Binding-site contacts:
Ligand atom O5 contacts residue LEU84 of chain 1.D at 4.3 Å.
Ligand atom C5 contacts residue SER83 of chain 1.D at 3.1 Å.
Ligand atom C1 contacts residue SER83 of chain 1.D at 3.0 Å.
Ligand atom C5 contacts residue ASN81 of chain 1.D at 3.7 Å.
Ligand atom C4 contacts residue SER83 of chain 1.D at 4.4 Å.
Ligand atom O6 contacts residue LEU84 of chain 1.D at 3.6 Å.
Ligand atom O5 contacts residue ASN81 of chain 1.D at 2.4 Å (h-bond).
Ligand atom O7 contacts residue ASN81 of chain 1.D at 4.4 Å.
Ligand atom O5 contacts residue SER83 of chain 1.D at 2.7 Å (h-bond).
Ligand atom C7 contacts residue ASN81 of chain 1.D at 3.9 Å.
Ligand atom C2 contacts residue SER83 of chain 1.D at 4.3 Å.
Ligand atom C6 contacts residue SER83 of chain 1.D at 3.7 Å.
Ligand atom C1 contacts residue ASN81 of chain 1.D at 1.5 Å.
Ligand atom C3 contacts residue ASN81 of chain 1.D at 3.8 Å.
Ligand atom N2 contacts residue ASN81 of chain 1.D at 2.8 Å (h-bond).
Ligand atom C4 contacts residue ASN81 of chain 1.D at 4.2 Å.
Ligand atom C6 contacts residue LEU84 of chain 1.D at 4.2 Å (hydrophobic).
Ligand atom C2 contacts residue ASN81 of chain 1.D at 2.4 Å.
Ligand atom O6 contacts residue ASP94 of chain 1.D at 3.8 Å.

Sequence of chain 1.D:
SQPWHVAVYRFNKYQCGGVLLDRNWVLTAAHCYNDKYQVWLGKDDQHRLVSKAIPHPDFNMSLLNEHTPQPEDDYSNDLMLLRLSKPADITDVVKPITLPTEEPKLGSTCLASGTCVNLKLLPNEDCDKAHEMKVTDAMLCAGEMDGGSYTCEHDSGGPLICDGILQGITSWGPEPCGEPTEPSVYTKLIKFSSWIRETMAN

A small-molecule ligand and the protein it binds are described below.
Small molecule (SMILES): CC(=O)N[C@@H]1[C@@H](O)[C@H](O)[C@@H](CO)O[C@H]1O